Sequence of chain 1.B:
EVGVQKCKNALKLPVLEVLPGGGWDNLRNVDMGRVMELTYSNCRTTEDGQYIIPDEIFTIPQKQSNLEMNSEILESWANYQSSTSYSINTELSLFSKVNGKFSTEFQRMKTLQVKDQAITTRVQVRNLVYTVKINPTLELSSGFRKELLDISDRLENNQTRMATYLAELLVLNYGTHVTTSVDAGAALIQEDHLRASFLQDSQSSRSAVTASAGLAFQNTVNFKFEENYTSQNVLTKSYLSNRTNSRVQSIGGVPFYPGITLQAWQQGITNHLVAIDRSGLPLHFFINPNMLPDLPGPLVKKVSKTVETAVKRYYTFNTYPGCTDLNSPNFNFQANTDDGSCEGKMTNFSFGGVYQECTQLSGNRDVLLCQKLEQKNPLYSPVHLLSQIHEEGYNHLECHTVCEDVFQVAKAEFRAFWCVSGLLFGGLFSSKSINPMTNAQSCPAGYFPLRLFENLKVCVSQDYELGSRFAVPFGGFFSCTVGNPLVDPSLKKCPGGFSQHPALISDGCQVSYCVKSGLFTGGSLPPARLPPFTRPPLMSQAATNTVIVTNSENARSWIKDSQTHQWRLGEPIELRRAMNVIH

A protein and the small-molecule ligand that binds it are described below.
Small molecule (SMILES): CC(=O)N[C@H]1[C@H](O[C@H]2[C@H](O)[C@@H](NC(C)=O)CO[C@@H]2CO)O[C@H](CO)[C@@H](O)[C@@H]1O

Binding-site contacts:
Ligand atom O6 contacts residue PHE208 of chain 1.B at 4.3 Å.
Ligand atom C1 contacts residue ASN252 of chain 1.B at 1.4 Å.
Ligand atom C7 contacts residue SER251 of chain 1.B at 3.7 Å.
Ligand atom C6 contacts residue PHE208 of chain 1.B at 4.2 Å (hydrophobic).
Ligand atom O5 contacts residue SER248 of chain 1.B at 3.8 Å.
Ligand atom C8 contacts residue ASP211 of chain 1.B at 4.3 Å.
Ligand atom C6 contacts residue ASP211 of chain 1.B at 3.2 Å.
Ligand atom O7 contacts residue SER248 of chain 1.B at 4.3 Å.
Ligand atom N2 contacts residue ASN252 of chain 1.B at 3.0 Å (h-bond).
Ligand atom C3 contacts residue ASN252 of chain 1.B at 3.9 Å.
Ligand atom C2 contacts residue ASN252 of chain 1.B at 2.5 Å.
Ligand atom C4 contacts residue SER248 of chain 1.B at 4.1 Å.
Ligand atom O5 contacts residue PHE208 of chain 1.B at 3.8 Å.
Ligand atom O5 contacts residue ASN252 of chain 1.B at 2.4 Å (h-bond).
Ligand atom C1 contacts residue SER248 of chain 1.B at 4.0 Å.
Ligand atom C5 contacts residue ASN252 of chain 1.B at 3.7 Å.
Ligand atom O7 contacts residue SER251 of chain 1.B at 3.3 Å.
Ligand atom O6 contacts residue ASP211 of chain 1.B at 2.8 Å (salt-bridge).
Ligand atom C2 contacts residue SER248 of chain 1.B at 3.6 Å.
Ligand atom O7 contacts residue ASP211 of chain 1.B at 3.9 Å.
Ligand atom C4 contacts residue ASN252 of chain 1.B at 4.3 Å.
Ligand atom N2 contacts residue SER251 of chain 1.B at 4.1 Å.
Ligand atom O6 contacts residue SER207 of chain 1.B at 3.5 Å (h-bond).
Ligand atom C3 contacts residue SER248 of chain 1.B at 4.3 Å.
Ligand atom C8 contacts residue SER251 of chain 1.B at 3.5 Å.
Ligand atom C7 contacts residue ASN252 of chain 1.B at 4.0 Å.
Ligand atom C5 contacts residue SER248 of chain 1.B at 4.5 Å.
Ligand atom C7 contacts residue ASP211 of chain 1.B at 4.4 Å.